Sequence of chain 1.D:
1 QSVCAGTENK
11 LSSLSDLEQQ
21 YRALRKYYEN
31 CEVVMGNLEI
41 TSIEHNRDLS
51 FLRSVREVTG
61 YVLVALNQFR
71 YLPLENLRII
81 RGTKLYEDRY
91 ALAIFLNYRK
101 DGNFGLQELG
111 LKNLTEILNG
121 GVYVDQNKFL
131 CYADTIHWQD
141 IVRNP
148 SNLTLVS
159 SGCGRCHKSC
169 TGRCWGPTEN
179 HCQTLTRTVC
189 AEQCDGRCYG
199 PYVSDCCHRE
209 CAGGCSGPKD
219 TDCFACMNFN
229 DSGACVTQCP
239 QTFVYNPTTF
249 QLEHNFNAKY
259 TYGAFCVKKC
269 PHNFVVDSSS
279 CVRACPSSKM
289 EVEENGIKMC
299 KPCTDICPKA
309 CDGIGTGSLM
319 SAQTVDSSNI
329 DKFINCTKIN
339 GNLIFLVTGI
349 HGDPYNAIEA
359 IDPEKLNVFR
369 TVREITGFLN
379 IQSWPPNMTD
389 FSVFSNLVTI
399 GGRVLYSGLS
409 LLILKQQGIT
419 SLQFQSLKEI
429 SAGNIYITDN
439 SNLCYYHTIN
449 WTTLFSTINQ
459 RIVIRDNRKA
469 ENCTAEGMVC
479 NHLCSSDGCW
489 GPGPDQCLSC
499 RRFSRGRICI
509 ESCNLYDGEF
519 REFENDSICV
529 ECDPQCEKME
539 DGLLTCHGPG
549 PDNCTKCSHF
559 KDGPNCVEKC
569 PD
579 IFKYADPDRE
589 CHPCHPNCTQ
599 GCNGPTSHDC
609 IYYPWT

Binding-site contacts:
Ligand atom C5 contacts residue ASN228 of chain 1.D at 3.7 Å.
Ligand atom O5 contacts residue GLY231 of chain 1.D at 4.0 Å.
Ligand atom C5 contacts residue GLY231 of chain 1.D at 4.4 Å.
Ligand atom C7 contacts residue ASN228 of chain 1.D at 3.6 Å.
Ligand atom C1 contacts residue ASN228 of chain 1.D at 1.4 Å.
Ligand atom O7 contacts residue CYS224 of chain 1.D at 4.2 Å.
Ligand atom C8 contacts residue CYS221 of chain 1.D at 3.4 Å (hydrophobic).
Ligand atom O5 contacts residue PHE263 of chain 1.D at 4.4 Å.
Ligand atom C2 contacts residue ASN228 of chain 1.D at 2.5 Å.
Ligand atom N2 contacts residue GLY231 of chain 1.D at 4.2 Å.
Ligand atom O7 contacts residue ASN228 of chain 1.D at 3.6 Å.
Ligand atom O5 contacts residue ASN228 of chain 1.D at 2.3 Å (h-bond).
Ligand atom C4 contacts residue ASN228 of chain 1.D at 4.2 Å.
Ligand atom O6 contacts residue ASN228 of chain 1.D at 4.3 Å.
Ligand atom C8 contacts residue CYS224 of chain 1.D at 3.9 Å (hydrophobic).
Ligand atom C8 contacts residue ALA223 of chain 1.D at 3.7 Å (hydrophobic).
Ligand atom C1 contacts residue GLY231 of chain 1.D at 3.8 Å.
Ligand atom C8 contacts residue CYS233 of chain 1.D at 3.9 Å (hydrophobic).
Ligand atom N2 contacts residue ASN228 of chain 1.D at 3.2 Å (h-bond).
Ligand atom O7 contacts residue ALA223 of chain 1.D at 4.3 Å.
Ligand atom C3 contacts residue ASN228 of chain 1.D at 3.9 Å.
Ligand atom C7 contacts residue ALA223 of chain 1.D at 4.5 Å (hydrophobic).
Ligand atom C7 contacts residue CYS224 of chain 1.D at 4.0 Å (hydrophobic).
Ligand atom C8 contacts residue PHE222 of chain 1.D at 3.9 Å (hydrophobic).
Ligand atom O6 contacts residue GLY231 of chain 1.D at 4.3 Å.

A protein and the small-molecule ligand that binds it are described below.
Small molecule (SMILES): CC(=O)N[C@@H]1[C@@H](O)[C@H](O)[C@@H](CO)O[C@H]1O